Sequence of chain 1.K:
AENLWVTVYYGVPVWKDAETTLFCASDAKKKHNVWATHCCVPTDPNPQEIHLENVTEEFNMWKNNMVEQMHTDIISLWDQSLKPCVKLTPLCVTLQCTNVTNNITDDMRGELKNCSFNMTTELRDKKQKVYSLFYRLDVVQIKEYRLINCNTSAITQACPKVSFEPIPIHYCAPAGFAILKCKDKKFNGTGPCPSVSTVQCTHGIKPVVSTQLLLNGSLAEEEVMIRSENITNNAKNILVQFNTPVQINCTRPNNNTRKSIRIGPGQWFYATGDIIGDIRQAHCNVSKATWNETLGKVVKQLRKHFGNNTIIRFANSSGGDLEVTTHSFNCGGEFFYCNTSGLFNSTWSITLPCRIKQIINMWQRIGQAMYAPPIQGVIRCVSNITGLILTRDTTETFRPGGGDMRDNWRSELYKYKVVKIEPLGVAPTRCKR

Binding-site contacts:
Ligand atom C3 contacts residue ASN301 of chain 1.K at 3.7 Å.
Ligand atom C8 contacts residue THR267 of chain 1.K at 3.6 Å.
Ligand atom C7 contacts residue ASN265 of chain 1.K at 4.3 Å.
Ligand atom O7 contacts residue ASN301 of chain 1.K at 3.3 Å (h-bond).
Ligand atom C2 contacts residue HIS299 of chain 1.K at 4.2 Å.
Ligand atom C5 contacts residue ASN301 of chain 1.K at 3.7 Å.
Ligand atom C8 contacts residue CYS266 of chain 1.K at 4.2 Å (hydrophobic).
Ligand atom C7 contacts residue ASN301 of chain 1.K at 3.2 Å.
Ligand atom N2 contacts residue ASN301 of chain 1.K at 2.8 Å (h-bond).
Ligand atom C3 contacts residue HIS299 of chain 1.K at 4.2 Å.
Ligand atom O5 contacts residue ASN301 of chain 1.K at 2.4 Å (h-bond).
Ligand atom C1 contacts residue ASN301 of chain 1.K at 1.4 Å.
Ligand atom C8 contacts residue HIS299 of chain 1.K at 3.8 Å.
Ligand atom C2 contacts residue ASN301 of chain 1.K at 2.4 Å.
Ligand atom C4 contacts residue ASN301 of chain 1.K at 4.1 Å.
Ligand atom N2 contacts residue HIS299 of chain 1.K at 3.2 Å (h-bond).
Ligand atom C8 contacts residue ARG412 of chain 1.K at 4.2 Å.
Ligand atom C8 contacts residue ASN265 of chain 1.K at 3.4 Å.
Ligand atom O7 contacts residue ARG412 of chain 1.K at 3.8 Å.
Ligand atom C8 contacts residue ASN301 of chain 1.K at 3.9 Å.
Ligand atom C7 contacts residue HIS299 of chain 1.K at 4.0 Å.
Ligand atom O7 contacts residue ASN265 of chain 1.K at 3.9 Å.
Ligand atom C7 contacts residue ARG412 of chain 1.K at 4.2 Å.
Ligand atom O3 contacts residue HIS299 of chain 1.K at 4.4 Å.

A small-molecule ligand and the protein it binds are described below.
Small molecule (SMILES): CC(=O)N[C@@H]1[C@@H](O)[C@H](O)[C@@H](CO)O[C@H]1O